Binding-site contacts:
Ligand atom C contacts residue SER7 of chain 1.A at 3.9 Å.
Ligand atom OXT contacts residue ARG333 of chain 1.A at 3.6 Å (salt-bridge).
Ligand atom OXT contacts residue PLP1 of chain 1.C at 3.9 Å.
Ligand atom N contacts residue LYS196 of chain 1.A at 2.5 Å (salt-bridge).
Ligand atom CB1 contacts residue TRP100 of chain 1.A at 3.1 Å (hydrophobic).
Ligand atom CB2 contacts residue SER7 of chain 1.A at 4.3 Å.
Ligand atom C contacts residue ARG333 of chain 1.A at 4.1 Å.
Ligand atom N contacts residue THR151 of chain 1.A at 4.4 Å.
Ligand atom CA contacts residue TRP100 of chain 1.A at 3.7 Å (hydrophobic).
Ligand atom N contacts residue TRP100 of chain 1.A at 3.2 Å.
Ligand atom CB2 contacts residue PLP1 of chain 1.C at 3.1 Å.
Ligand atom OXT contacts residue SER7 of chain 1.A at 4.4 Å.
Ligand atom CB2 contacts residue THR238 of chain 1.B at 4.1 Å.
Ligand atom CD contacts residue HIS39 of chain 1.B at 4.1 Å.
Ligand atom CG contacts residue HIS39 of chain 1.B at 4.1 Å.
Ligand atom OE2 contacts residue ARG40 of chain 1.B at 3.4 Å (salt-bridge).
Ligand atom C contacts residue PLP1 of chain 1.C at 3.9 Å.
Ligand atom CG contacts residue PLP1 of chain 1.C at 4.4 Å.
Ligand atom C contacts residue THR151 of chain 1.A at 4.0 Å.
Ligand atom OXT contacts residue ILE152 of chain 1.A at 3.7 Å.
Ligand atom CB1 contacts residue PLP1 of chain 1.C at 3.0 Å.
Ligand atom CB2 contacts residue LYS196 of chain 1.A at 3.1 Å.
Ligand atom OE1 contacts residue ARG40 of chain 1.B at 2.7 Å (salt-bridge).
Ligand atom N contacts residue PLP1 of chain 1.C at 1.5 Å.
Ligand atom OXT contacts residue THR151 of chain 1.A at 3.3 Å.
Ligand atom OXT contacts residue LYS196 of chain 1.A at 4.2 Å.
Ligand atom C contacts residue TRP100 of chain 1.A at 4.4 Å (hydrophobic).
Ligand atom CG contacts residue TRP100 of chain 1.A at 4.4 Å (hydrophobic).
Ligand atom CB2 contacts residue GLY8 of chain 1.A at 3.6 Å.
Ligand atom OE1 contacts residue HIS39 of chain 1.B at 3.7 Å.
Ligand atom CA contacts residue LYS196 of chain 1.A at 3.3 Å.
Ligand atom CD contacts residue HIS326 of chain 1.A at 4.4 Å.
Ligand atom O contacts residue SER7 of chain 1.A at 2.9 Å (h-bond).
Ligand atom OXT contacts residue TRP100 of chain 1.A at 3.6 Å.
Ligand atom O contacts residue ARG333 of chain 1.A at 3.8 Å.
Ligand atom C contacts residue LYS196 of chain 1.A at 3.9 Å.
Ligand atom CD contacts residue ARG40 of chain 1.B at 3.4 Å.
Ligand atom CA contacts residue PLP1 of chain 1.C at 2.5 Å.
Ligand atom O contacts residue GLY8 of chain 1.A at 4.5 Å.
Ligand atom OE2 contacts residue HIS326 of chain 1.A at 3.4 Å (h-bond).

Sequence of chain 1.B:
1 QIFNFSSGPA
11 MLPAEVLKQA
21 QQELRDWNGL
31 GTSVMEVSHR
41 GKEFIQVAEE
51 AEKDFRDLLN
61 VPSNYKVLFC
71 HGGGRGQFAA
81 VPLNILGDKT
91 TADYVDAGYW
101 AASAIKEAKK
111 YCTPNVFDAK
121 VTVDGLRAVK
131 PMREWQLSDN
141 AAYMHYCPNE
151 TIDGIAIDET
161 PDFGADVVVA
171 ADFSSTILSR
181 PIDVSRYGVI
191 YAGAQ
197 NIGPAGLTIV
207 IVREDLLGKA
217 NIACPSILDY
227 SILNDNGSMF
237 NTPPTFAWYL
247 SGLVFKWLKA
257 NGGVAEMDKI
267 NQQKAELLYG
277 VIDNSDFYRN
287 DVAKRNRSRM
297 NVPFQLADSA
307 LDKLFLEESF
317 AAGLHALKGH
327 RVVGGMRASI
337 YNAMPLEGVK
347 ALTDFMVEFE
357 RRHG

Sequence of chain 1.A:
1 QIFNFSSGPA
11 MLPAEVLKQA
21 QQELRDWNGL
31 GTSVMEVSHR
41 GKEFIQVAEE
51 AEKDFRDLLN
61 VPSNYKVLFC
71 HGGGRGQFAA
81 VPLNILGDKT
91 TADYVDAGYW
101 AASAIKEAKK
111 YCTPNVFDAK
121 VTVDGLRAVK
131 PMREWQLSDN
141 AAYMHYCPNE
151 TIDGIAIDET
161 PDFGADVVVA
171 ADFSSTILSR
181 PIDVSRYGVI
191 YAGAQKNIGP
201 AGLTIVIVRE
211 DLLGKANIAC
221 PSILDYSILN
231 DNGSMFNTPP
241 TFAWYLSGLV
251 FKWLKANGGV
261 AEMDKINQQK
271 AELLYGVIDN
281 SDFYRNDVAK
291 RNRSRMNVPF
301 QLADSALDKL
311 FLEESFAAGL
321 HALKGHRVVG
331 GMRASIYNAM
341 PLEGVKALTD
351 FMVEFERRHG

The protein below binds the small molecule below.
Small molecule (SMILES): C[C@](N)(CCC(=O)O)C(=O)O